Binding-site contacts:
Ligand atom O5 contacts residue ASN169 of chain 1.M at 2.4 Å (h-bond).
Ligand atom C7 contacts residue ASN169 of chain 1.M at 3.5 Å.
Ligand atom C1 contacts residue ASN169 of chain 1.M at 1.4 Å.
Ligand atom C5 contacts residue ASN169 of chain 1.M at 3.7 Å.
Ligand atom O7 contacts residue ASN169 of chain 1.M at 3.7 Å.
Ligand atom N2 contacts residue ASN169 of chain 1.M at 2.8 Å (h-bond).
Ligand atom C2 contacts residue ASN169 of chain 1.M at 2.4 Å.
Ligand atom C3 contacts residue ASN169 of chain 1.M at 3.8 Å.
Ligand atom C4 contacts residue ASN169 of chain 1.M at 4.2 Å.

Sequence of chain 1.M:
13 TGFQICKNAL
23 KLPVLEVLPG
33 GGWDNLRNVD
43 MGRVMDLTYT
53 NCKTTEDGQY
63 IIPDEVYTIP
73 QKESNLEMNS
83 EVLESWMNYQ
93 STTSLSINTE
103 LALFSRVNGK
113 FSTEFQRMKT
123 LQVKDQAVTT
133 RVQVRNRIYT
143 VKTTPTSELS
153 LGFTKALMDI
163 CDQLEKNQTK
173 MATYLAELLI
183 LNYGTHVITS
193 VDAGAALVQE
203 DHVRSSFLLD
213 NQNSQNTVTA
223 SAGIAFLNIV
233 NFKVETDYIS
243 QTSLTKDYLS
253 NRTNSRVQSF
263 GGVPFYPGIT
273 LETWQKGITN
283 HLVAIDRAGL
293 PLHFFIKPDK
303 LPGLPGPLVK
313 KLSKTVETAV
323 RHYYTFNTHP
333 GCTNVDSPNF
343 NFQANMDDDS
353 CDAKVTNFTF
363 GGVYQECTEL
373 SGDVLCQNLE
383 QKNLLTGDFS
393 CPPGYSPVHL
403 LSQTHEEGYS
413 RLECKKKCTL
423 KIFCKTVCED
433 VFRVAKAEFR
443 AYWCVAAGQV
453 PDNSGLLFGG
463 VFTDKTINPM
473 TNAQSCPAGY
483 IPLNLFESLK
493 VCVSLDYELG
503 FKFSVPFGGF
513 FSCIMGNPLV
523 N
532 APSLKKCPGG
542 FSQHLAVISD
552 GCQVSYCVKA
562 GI

This protein binds this small molecule.
Small molecule (SMILES): CC(=O)N[C@@H]1[C@@H](O)[C@H](O)[C@@H](CO)O[C@H]1O